Sequence of chain 38.A:
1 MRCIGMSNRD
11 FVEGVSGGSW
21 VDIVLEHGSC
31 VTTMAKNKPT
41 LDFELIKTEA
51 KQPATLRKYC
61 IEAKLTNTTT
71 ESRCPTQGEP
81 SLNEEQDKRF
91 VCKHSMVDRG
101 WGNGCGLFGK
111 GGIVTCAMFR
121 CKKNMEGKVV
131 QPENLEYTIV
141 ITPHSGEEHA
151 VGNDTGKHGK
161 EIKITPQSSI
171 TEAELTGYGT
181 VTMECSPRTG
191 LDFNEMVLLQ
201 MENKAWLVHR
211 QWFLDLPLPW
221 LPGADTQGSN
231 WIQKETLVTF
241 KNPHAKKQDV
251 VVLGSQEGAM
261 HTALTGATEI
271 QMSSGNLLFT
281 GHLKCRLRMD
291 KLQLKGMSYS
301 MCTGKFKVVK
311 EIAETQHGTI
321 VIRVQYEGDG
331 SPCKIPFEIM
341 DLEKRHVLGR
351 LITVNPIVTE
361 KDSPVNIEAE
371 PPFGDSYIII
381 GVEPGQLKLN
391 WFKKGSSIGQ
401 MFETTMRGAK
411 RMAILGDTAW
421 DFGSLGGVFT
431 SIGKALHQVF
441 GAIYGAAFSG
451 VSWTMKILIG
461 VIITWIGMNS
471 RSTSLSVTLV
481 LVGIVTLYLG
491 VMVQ

Binding-site contacts:
Ligand atom O7 contacts residue ASN67 of chain 38.A at 3.0 Å (h-bond).
Ligand atom C8 contacts residue PHE90 of chain 38.A at 4.0 Å (hydrophobic).
Ligand atom O5 contacts residue ASN67 of chain 38.A at 2.4 Å (h-bond).
Ligand atom C1 contacts residue ASN67 of chain 38.A at 1.4 Å.
Ligand atom C8 contacts residue MET118 of chain 38.A at 3.8 Å (hydrophobic).
Ligand atom O7 contacts residue MET118 of chain 38.A at 3.5 Å.
Ligand atom C7 contacts residue ASN67 of chain 38.A at 3.2 Å.
Ligand atom C3 contacts residue ASN67 of chain 38.A at 3.8 Å.
Ligand atom C7 contacts residue MET118 of chain 38.A at 4.0 Å (hydrophobic).
Ligand atom C5 contacts residue ASN67 of chain 38.A at 3.7 Å.
Ligand atom C2 contacts residue ASN67 of chain 38.A at 2.5 Å.
Ligand atom N2 contacts residue ASN67 of chain 38.A at 2.9 Å (h-bond).
Ligand atom C8 contacts residue ASN67 of chain 38.A at 4.0 Å.
Ligand atom C4 contacts residue ASN67 of chain 38.A at 4.2 Å.

This protein binds this small molecule.
Small molecule (SMILES): CC(=O)N[C@@H]1[C@@H](O)[C@H](O)[C@@H](CO)O[C@H]1O